Binding-site contacts:
Ligand atom C7 contacts residue ASN188 of chain 5.E at 3.9 Å.
Ligand atom O6 contacts residue ASN188 of chain 5.E at 4.5 Å.
Ligand atom N2 contacts residue ASN188 of chain 5.E at 3.1 Å (h-bond).
Ligand atom O5 contacts residue ASN188 of chain 5.E at 2.3 Å (h-bond).
Ligand atom C4 contacts residue ASN188 of chain 5.E at 4.2 Å.
Ligand atom O7 contacts residue ASN188 of chain 5.E at 4.2 Å.
Ligand atom C5 contacts residue ASN188 of chain 5.E at 3.6 Å.
Ligand atom C2 contacts residue ASN188 of chain 5.E at 2.6 Å.
Ligand atom C1 contacts residue ASN188 of chain 5.E at 1.4 Å.
Ligand atom C3 contacts residue ASN188 of chain 5.E at 3.9 Å.

Sequence of chain 5.E:
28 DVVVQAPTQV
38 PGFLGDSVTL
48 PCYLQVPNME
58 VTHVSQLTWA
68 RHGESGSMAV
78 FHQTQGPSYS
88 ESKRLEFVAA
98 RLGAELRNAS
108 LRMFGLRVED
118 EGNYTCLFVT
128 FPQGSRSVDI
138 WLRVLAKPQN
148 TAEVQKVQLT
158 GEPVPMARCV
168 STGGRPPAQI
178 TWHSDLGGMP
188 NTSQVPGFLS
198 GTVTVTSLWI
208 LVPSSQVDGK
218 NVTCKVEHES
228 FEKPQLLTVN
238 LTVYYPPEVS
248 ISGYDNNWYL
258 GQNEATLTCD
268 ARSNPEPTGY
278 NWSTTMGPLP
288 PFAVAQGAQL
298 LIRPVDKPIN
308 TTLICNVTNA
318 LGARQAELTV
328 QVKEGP

A small-molecule ligand and the protein it binds are described below.
Small molecule (SMILES): CC(=O)N[C@H]1[C@H](O[C@H]2[C@H](O)[C@@H](NC(C)=O)CO[C@@H]2CO)O[C@H](CO)[C@@H](O)[C@@H]1O